Sequence of chain 2.A:
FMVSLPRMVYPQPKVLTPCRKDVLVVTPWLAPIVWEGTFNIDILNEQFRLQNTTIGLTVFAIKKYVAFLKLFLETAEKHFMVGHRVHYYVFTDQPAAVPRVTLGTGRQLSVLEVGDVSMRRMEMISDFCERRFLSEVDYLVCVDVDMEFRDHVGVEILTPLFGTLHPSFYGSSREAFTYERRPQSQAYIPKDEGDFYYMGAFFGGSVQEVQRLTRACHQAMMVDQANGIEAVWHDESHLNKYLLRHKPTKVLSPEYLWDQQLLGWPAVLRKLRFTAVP

This small molecule binds to this protein.
Small molecule (SMILES): CCCCCCO[C@@H]1O[C@H](CO)[C@H](O)[C@H](O[C@H]2O[C@H](CO)[C@H](O)[C@H](O)[C@H]2O)[C@H]1O[C@@H]1O[C@@H](C)[C@@H](O)[C@@H](O)[C@@H]1O

Binding-site contacts:
Ligand atom C4 contacts residue GLU246 of chain 2.A at 3.5 Å.
Ligand atom O6 contacts residue TRP243 of chain 2.A at 3.3 Å (h-bond).
Ligand atom C1 contacts residue HIS176 of chain 2.A at 3.8 Å.
Ligand atom O4 contacts residue ASP269 of chain 2.A at 2.6 Å (salt-bridge).
Ligand atom C5 contacts residue GLU246 of chain 2.A at 4.0 Å.
Ligand atom C4 contacts residue ASP269 of chain 2.A at 3.3 Å.
Ligand atom C7 contacts residue LEU272 of chain 2.A at 3.9 Å (hydrophobic).
Ligand atom O5 contacts residue MET209 of chain 2.A at 3.3 Å.
Ligand atom O3 contacts residue MET209 of chain 2.A at 4.0 Å.
Ligand atom C8 contacts residue HIS176 of chain 2.A at 4.0 Å.
Ligand atom O5 contacts residue HIS176 of chain 2.A at 3.1 Å (h-bond).
Ligand atom O4 contacts residue HIS176 of chain 2.A at 2.9 Å (h-bond).
Ligand atom O6 contacts residue THR188 of chain 2.A at 2.8 Å (h-bond).
Ligand atom C4 contacts residue HIS176 of chain 2.A at 3.9 Å.
Ligand atom O6 contacts residue TRP243 of chain 2.A at 3.4 Å.
Ligand atom C5 contacts residue HIS176 of chain 2.A at 3.8 Å.
Ligand atom O4 contacts residue MET209 of chain 2.A at 3.9 Å.
Ligand atom C4 contacts residue TRP243 of chain 2.A at 3.7 Å (hydrophobic).
Ligand atom C3 contacts residue TRP243 of chain 2.A at 4.0 Å (hydrophobic).
Ligand atom C6 contacts residue PRO177 of chain 2.A at 4.0 Å (hydrophobic).
Ligand atom O5 contacts residue PHE179 of chain 2.A at 4.0 Å.
Ligand atom C5 contacts residue TRP243 of chain 2.A at 3.8 Å (hydrophobic).
Ligand atom O2 contacts residue ASP154 of chain 2.A at 3.9 Å.
Ligand atom O5 contacts residue TRP243 of chain 2.A at 3.4 Å.
Ligand atom C6 contacts residue HIS176 of chain 2.A at 4.0 Å.
Ligand atom C8 contacts residue SER178 of chain 2.A at 3.4 Å.
Ligand atom C1 contacts residue MET209 of chain 2.A at 3.9 Å (hydrophobic).
Ligand atom C6 contacts residue GLU246 of chain 2.A at 3.4 Å.
Ligand atom C7 contacts residue SER178 of chain 2.A at 3.4 Å.
Ligand atom C6 contacts residue THR188 of chain 2.A at 3.4 Å.
Ligand atom C6 contacts residue TYR207 of chain 2.A at 3.8 Å (hydrophobic).
Ligand atom O6 contacts residue PHE179 of chain 2.A at 3.5 Å.
Ligand atom O2 contacts residue MET209 of chain 2.A at 3.9 Å.
Ligand atom O3 contacts residue ASP269 of chain 2.A at 4.0 Å.
Ligand atom C5A contacts residue LEU272 of chain 2.A at 4.0 Å (hydrophobic).
Ligand atom O1 contacts residue SER178 of chain 2.A at 3.8 Å.
Ligand atom C6 contacts residue TRP243 of chain 2.A at 3.5 Å (hydrophobic).
Ligand atom O1 contacts residue HIS176 of chain 2.A at 3.4 Å.
Ligand atom C2 contacts residue HIS176 of chain 2.A at 3.8 Å.
Ligand atom O4 contacts residue GLU246 of chain 2.A at 2.8 Å (salt-bridge).